Binding-site contacts:
Ligand atom CAI contacts residue VAL121 of chain 1.A at 3.6 Å (hydrophobic).
Ligand atom CAH contacts residue LEU197 of chain 1.A at 4.0 Å (hydrophobic).
Ligand atom CAG contacts residue PRO201 of chain 1.A at 4.1 Å (hydrophobic).
Ligand atom CAL contacts residue LEU197 of chain 1.A at 3.5 Å (hydrophobic).
Ligand atom S1 contacts residue THR198 of chain 1.A at 3.5 Å (h-bond).
Ligand atom CAO contacts residue LEU197 of chain 1.A at 3.6 Å (hydrophobic).
Ligand atom CAM contacts residue PHE130 of chain 1.A at 3.7 Å (hydrophobic).
Ligand atom OAK contacts residue THR199 of chain 1.A at 3.7 Å.
Ligand atom CAJ contacts residue LEU197 of chain 1.A at 4.5 Å (hydrophobic).
Ligand atom S1 contacts residue SER196 of chain 1.A at 4.4 Å.
Ligand atom CAF contacts residue THR198 of chain 1.A at 4.3 Å.
Ligand atom CAF contacts residue LEU197 of chain 1.A at 3.5 Å (hydrophobic).
Ligand atom CAM contacts residue GLN92 of chain 1.A at 4.4 Å.
Ligand atom CAN contacts residue LEU197 of chain 1.A at 3.9 Å (hydrophobic).
Ligand atom S1 contacts residue TRP208 of chain 1.A at 3.9 Å.
Ligand atom CAH contacts residue VAL121 of chain 1.A at 3.8 Å (hydrophobic).
Ligand atom CAH contacts residue PHE130 of chain 1.A at 4.2 Å (hydrophobic).
Ligand atom CAL contacts residue PRO200 of chain 1.A at 4.1 Å (hydrophobic).
Ligand atom CAG contacts residue PRO200 of chain 1.A at 3.8 Å (hydrophobic).
Ligand atom CAH contacts residue GLN92 of chain 1.A at 3.9 Å.
Ligand atom CAN contacts residue PHE130 of chain 1.A at 4.3 Å (hydrophobic).
Ligand atom S1 contacts residue LEU197 of chain 1.A at 3.6 Å.
Ligand atom CAI contacts residue LEU197 of chain 1.A at 3.8 Å (hydrophobic).
Ligand atom OAD contacts residue PHE130 of chain 1.A at 4.4 Å.
Ligand atom CAG contacts residue THR199 of chain 1.A at 3.6 Å.
Ligand atom CAI contacts residue HIS94 of chain 1.A at 4.3 Å.
Ligand atom OAK contacts residue LEU197 of chain 1.A at 3.2 Å.
Ligand atom OAK contacts residue THR198 of chain 1.A at 3.9 Å.
Ligand atom CAO contacts residue THR199 of chain 1.A at 3.6 Å.
Ligand atom CAN contacts residue GLN92 of chain 1.A at 4.4 Å.
Ligand atom CAG contacts residue LEU197 of chain 1.A at 3.9 Å (hydrophobic).
Ligand atom CAL contacts residue THR199 of chain 1.A at 2.9 Å.
Ligand atom S1 contacts residue VAL142 of chain 1.A at 4.4 Å.

Sequence of chain 1.A:
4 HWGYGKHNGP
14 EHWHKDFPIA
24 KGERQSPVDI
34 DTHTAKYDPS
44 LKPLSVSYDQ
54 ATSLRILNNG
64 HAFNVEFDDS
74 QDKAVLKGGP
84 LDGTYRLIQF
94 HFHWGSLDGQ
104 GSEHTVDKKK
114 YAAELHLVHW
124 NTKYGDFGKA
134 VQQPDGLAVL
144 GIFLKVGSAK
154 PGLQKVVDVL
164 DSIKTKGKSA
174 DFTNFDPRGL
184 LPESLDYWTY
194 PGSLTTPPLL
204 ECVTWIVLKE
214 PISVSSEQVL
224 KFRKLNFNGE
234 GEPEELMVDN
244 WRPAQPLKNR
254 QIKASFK

This small molecule binds to this protein.
Small molecule (SMILES): Oc1ccc2oc(=S)ccc2c1